Sequence of chain 1.B:
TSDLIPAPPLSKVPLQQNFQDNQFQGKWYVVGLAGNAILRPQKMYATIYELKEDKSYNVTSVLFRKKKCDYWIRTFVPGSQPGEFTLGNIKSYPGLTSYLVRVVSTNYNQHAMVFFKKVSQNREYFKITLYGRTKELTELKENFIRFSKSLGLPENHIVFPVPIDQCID

Binding-site contacts:
Ligand atom C15 contacts residue ARG83 of chain 1.B at 3.3 Å.
Ligand atom O17 contacts residue PHE125 of chain 1.B at 4.2 Å.
Ligand atom C21 contacts residue TYR54 of chain 1.B at 4.3 Å (hydrophobic).
Ligand atom O6 contacts residue DBS1 of chain 1.L at 2.7 Å (h-bond).
Ligand atom O3 contacts residue ARG83 of chain 1.B at 4.2 Å.
Ligand atom C6 contacts residue DBS1 of chain 1.L at 3.5 Å.
Ligand atom O3 contacts residue TYR108 of chain 1.B at 4.0 Å.
Ligand atom O3 contacts residue DBS1 of chain 1.L at 2.6 Å (h-bond).
Ligand atom C3 contacts residue LYS136 of chain 1.B at 3.6 Å.
Ligand atom C15 contacts residue TYR54 of chain 1.B at 4.4 Å (hydrophobic).
Ligand atom C3 contacts residue DBH1 of chain 1.K at 4.1 Å.
Ligand atom O17 contacts residue DBS1 of chain 1.L at 4.3 Å.
Ligand atom O9 contacts residue LYS136 of chain 1.B at 4.0 Å.
Ligand atom O3 contacts residue DBH1 of chain 1.K at 3.4 Å (h-bond).
Ligand atom C6 contacts residue ARG83 of chain 1.B at 3.3 Å.
Ligand atom O9 contacts residue SER70 of chain 1.B at 3.4 Å (h-bond).
Ligand atom C9 contacts residue ARG83 of chain 1.B at 3.2 Å.
Ligand atom C18 contacts residue LYS136 of chain 1.B at 3.5 Å.
Ligand atom C9 contacts residue DBS1 of chain 1.L at 3.8 Å.
Ligand atom C3 contacts residue DBS1 of chain 1.L at 3.5 Å.
Ligand atom O6 contacts residue DBH1 of chain 1.K at 2.0 Å (h-bond).
Ligand atom O9 contacts residue THR56 of chain 1.B at 4.1 Å.
Ligand atom O3 contacts residue LYS136 of chain 1.B at 3.4 Å (salt-bridge).
Ligand atom C21 contacts residue LYS136 of chain 1.B at 3.2 Å.
Ligand atom O3 contacts residue FE1 of chain 1.I at 1.9 Å.
Ligand atom C18 contacts residue FE1 of chain 1.I at 4.1 Å.
Ligand atom C18 contacts residue ARG83 of chain 1.B at 3.5 Å.
Ligand atom C3 contacts residue FE1 of chain 1.I at 2.7 Å.
Ligand atom C21 contacts residue SER70 of chain 1.B at 4.4 Å.
Ligand atom C12 contacts residue ARG83 of chain 1.B at 3.2 Å.
Ligand atom C9 contacts residue DBH1 of chain 1.K at 4.1 Å.
Ligand atom C3 contacts residue ARG83 of chain 1.B at 3.4 Å.
Ligand atom O6 contacts residue ARG83 of chain 1.B at 4.0 Å.
Ligand atom O6 contacts residue FE1 of chain 1.I at 2.0 Å.
Ligand atom O9 contacts residue TYR54 of chain 1.B at 3.9 Å.
Ligand atom C6 contacts residue FE1 of chain 1.I at 2.8 Å.
Ligand atom C9 contacts residue FE1 of chain 1.I at 4.2 Å.
Ligand atom C21 contacts residue ARG83 of chain 1.B at 4.4 Å.
Ligand atom C6 contacts residue DBH1 of chain 1.K at 3.2 Å.
Ligand atom O17 contacts residue LYS136 of chain 1.B at 2.7 Å (salt-bridge).

This protein binds this small molecule.
Small molecule (SMILES): O=C(O)c1cccc(O)c1O